This protein binds this small molecule.
Small molecule (SMILES): CC(=O)N[C@H]1[C@H](O[C@H]2[C@H](O)[C@@H](NC(C)=O)CO[C@@H]2CO)O[C@H](CO)[C@@H](O[C@@H]2O[C@H](CO[C@H]3O[C@H](CO)[C@@H](O)[C@H](O)[C@@H]3O)[C@@H](O)[C@H](O[C@H]3O[C@H](CO)[C@@H](O)[C@H](O)[C@@H]3O)[C@@H]2O)[C@@H]1O

Sequence of chain 1.B:
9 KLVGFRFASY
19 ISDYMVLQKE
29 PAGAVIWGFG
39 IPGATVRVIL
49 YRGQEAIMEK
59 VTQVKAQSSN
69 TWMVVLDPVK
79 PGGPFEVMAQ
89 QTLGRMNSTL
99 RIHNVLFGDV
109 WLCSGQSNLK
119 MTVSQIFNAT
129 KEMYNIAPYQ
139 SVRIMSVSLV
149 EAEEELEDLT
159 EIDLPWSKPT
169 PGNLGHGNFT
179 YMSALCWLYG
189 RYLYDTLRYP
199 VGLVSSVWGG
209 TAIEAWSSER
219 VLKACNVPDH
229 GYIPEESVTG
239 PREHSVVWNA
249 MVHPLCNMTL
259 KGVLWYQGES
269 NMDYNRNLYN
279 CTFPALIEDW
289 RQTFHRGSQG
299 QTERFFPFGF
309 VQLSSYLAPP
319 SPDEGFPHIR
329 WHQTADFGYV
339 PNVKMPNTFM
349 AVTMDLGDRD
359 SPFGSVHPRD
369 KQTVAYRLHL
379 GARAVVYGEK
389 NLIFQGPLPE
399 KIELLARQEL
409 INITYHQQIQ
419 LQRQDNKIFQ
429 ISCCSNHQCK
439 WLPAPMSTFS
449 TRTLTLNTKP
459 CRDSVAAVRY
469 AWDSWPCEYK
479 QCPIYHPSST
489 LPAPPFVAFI

Binding-site contacts:
Ligand atom C8 contacts residue ARG218 of chain 1.B at 3.6 Å.
Ligand atom O6 contacts residue GLU155 of chain 1.B at 3.3 Å (salt-bridge).
Ligand atom C8 contacts residue TRP35 of chain 1.B at 3.4 Å (hydrophobic).
Ligand atom C6 contacts residue CYS254 of chain 1.B at 3.8 Å (hydrophobic).
Ligand atom C8 contacts residue THR69 of chain 1.B at 3.8 Å.
Ligand atom O5 contacts residue CYS254 of chain 1.B at 3.6 Å (h-bond).
Ligand atom O4 contacts residue HIS251 of chain 1.B at 3.3 Å.
Ligand atom O7 contacts residue ASN255 of chain 1.B at 3.8 Å.
Ligand atom O7 contacts residue ARG218 of chain 1.B at 4.1 Å.
Ligand atom C4 contacts residue SER66 of chain 1.B at 4.2 Å.
Ligand atom C5 contacts residue GLY295 of chain 1.B at 4.2 Å.
Ligand atom C6 contacts residue GLY295 of chain 1.B at 4.0 Å.
Ligand atom C3 contacts residue SER66 of chain 1.B at 3.9 Å.
Ligand atom C1 contacts residue HIS251 of chain 1.B at 4.1 Å.
Ligand atom O3 contacts residue SER66 of chain 1.B at 3.8 Å.
Ligand atom C5 contacts residue HIS251 of chain 1.B at 4.2 Å.
Ligand atom C4 contacts residue ASN255 of chain 1.B at 4.3 Å.
Ligand atom C3 contacts residue ASN255 of chain 1.B at 3.8 Å.
Ligand atom C2 contacts residue ASN255 of chain 1.B at 2.5 Å.
Ligand atom C7 contacts residue HIS251 of chain 1.B at 4.3 Å.
Ligand atom C7 contacts residue MET71 of chain 1.B at 4.2 Å (hydrophobic).
Ligand atom C1 contacts residue ASN255 of chain 1.B at 1.4 Å.
Ligand atom C7 contacts residue ARG218 of chain 1.B at 4.2 Å.
Ligand atom O4 contacts residue SER66 of chain 1.B at 3.4 Å.
Ligand atom N2 contacts residue HIS251 of chain 1.B at 4.0 Å.
Ligand atom C2 contacts residue HIS251 of chain 1.B at 4.0 Å.
Ligand atom O5 contacts residue GLY295 of chain 1.B at 3.2 Å.
Ligand atom O7 contacts residue MET71 of chain 1.B at 3.6 Å.
Ligand atom C7 contacts residue GLU153 of chain 1.B at 4.2 Å.
Ligand atom C6 contacts residue HIS251 of chain 1.B at 4.2 Å.
Ligand atom N2 contacts residue ASN255 of chain 1.B at 2.9 Å (h-bond).
Ligand atom O7 contacts residue GLU153 of chain 1.B at 3.6 Å.
Ligand atom C5 contacts residue CYS254 of chain 1.B at 3.6 Å (hydrophobic).
Ligand atom C6 contacts residue GLU155 of chain 1.B at 3.2 Å.
Ligand atom C1 contacts residue CYS254 of chain 1.B at 4.1 Å (hydrophobic).
Ligand atom C7 contacts residue ASN255 of chain 1.B at 3.5 Å.
Ligand atom O5 contacts residue ASN255 of chain 1.B at 2.4 Å (h-bond).
Ligand atom C5 contacts residue ASN255 of chain 1.B at 3.6 Å.
Ligand atom O6 contacts residue HIS251 of chain 1.B at 3.5 Å (h-bond).
Ligand atom C1 contacts residue GLY295 of chain 1.B at 4.1 Å.